Sequence of chain 1.A:
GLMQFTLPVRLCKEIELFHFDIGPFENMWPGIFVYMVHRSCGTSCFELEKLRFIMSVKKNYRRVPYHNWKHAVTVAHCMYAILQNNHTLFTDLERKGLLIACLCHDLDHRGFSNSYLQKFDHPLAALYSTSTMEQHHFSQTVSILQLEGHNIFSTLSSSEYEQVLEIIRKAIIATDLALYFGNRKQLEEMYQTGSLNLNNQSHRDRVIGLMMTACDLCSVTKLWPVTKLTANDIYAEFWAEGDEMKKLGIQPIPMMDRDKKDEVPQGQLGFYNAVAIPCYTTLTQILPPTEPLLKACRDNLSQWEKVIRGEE

This small molecule binds to this protein.
Small molecule (SMILES): Cn1c(CCN2CCOc3ccccc3C2=O)nc2ccccc21

Binding-site contacts:
Ligand atom C6 contacts residue TYR247 of chain 1.A at 3.6 Å (hydrophobic).
Ligand atom C24 contacts residue PHE283 of chain 1.A at 3.5 Å (hydrophobic).
Ligand atom C18 contacts residue ILE246 of chain 1.A at 3.6 Å (hydrophobic).
Ligand atom N5 contacts residue TYR247 of chain 1.A at 2.1 Å (h-bond).
Ligand atom C10 contacts residue GLN280 of chain 1.A at 3.8 Å.
Ligand atom C11 contacts residue TYR247 of chain 1.A at 3.3 Å (hydrophobic).
Ligand atom C7 contacts residue MET267 of chain 1.A at 3.7 Å (hydrophobic).
Ligand atom C22 contacts residue MET267 of chain 1.A at 3.4 Å (hydrophobic).
Ligand atom C23 contacts residue PHE283 of chain 1.A at 3.7 Å (hydrophobic).
Ligand atom C18 contacts residue VAL232 of chain 1.A at 3.7 Å (hydrophobic).
Ligand atom C7 contacts residue TYR247 of chain 1.A at 3.2 Å (hydrophobic).
Ligand atom C11 contacts residue GLN280 of chain 1.A at 3.2 Å.
Ligand atom O20 contacts residue GLN280 of chain 1.A at 2.7 Å (h-bond).
Ligand atom C8 contacts residue MET267 of chain 1.A at 3.7 Å (hydrophobic).
Ligand atom C9 contacts residue MET267 of chain 1.A at 3.5 Å (hydrophobic).
Ligand atom C19 contacts residue GLN280 of chain 1.A at 3.7 Å.
Ligand atom C15 contacts residue LEU229 of chain 1.A at 3.7 Å (hydrophobic).
Ligand atom O21 contacts residue PHE250 of chain 1.A at 3.6 Å.
Ligand atom C22 contacts residue GLY279 of chain 1.A at 3.7 Å.
Ligand atom C6 contacts residue GLY279 of chain 1.A at 3.8 Å.
Ligand atom C18 contacts residue PHE283 of chain 1.A at 3.8 Å (hydrophobic).
Ligand atom C9 contacts residue GLU275 of chain 1.A at 3.6 Å.
Ligand atom C4 contacts residue GLY279 of chain 1.A at 3.7 Å.
Ligand atom N3 contacts residue MET267 of chain 1.A at 3.5 Å.
Ligand atom C4 contacts residue MET267 of chain 1.A at 3.8 Å (hydrophobic).
Ligand atom C2 contacts residue MET267 of chain 1.A at 3.5 Å (hydrophobic).
Ligand atom C10 contacts residue TYR247 of chain 1.A at 3.7 Å (hydrophobic).
Ligand atom N3 contacts residue GLY279 of chain 1.A at 3.5 Å (h-bond).
Ligand atom C1 contacts residue GLY279 of chain 1.A at 3.5 Å.
Ligand atom C14 contacts residue LEU229 of chain 1.A at 3.5 Å (hydrophobic).
Ligand atom C1 contacts residue MET267 of chain 1.A at 3.6 Å (hydrophobic).
Ligand atom C6 contacts residue MET267 of chain 1.A at 3.6 Å (hydrophobic).
Ligand atom C13 contacts residue VAL232 of chain 1.A at 3.7 Å (hydrophobic).
Ligand atom C23 contacts residue PHE250 of chain 1.A at 3.8 Å (hydrophobic).
Ligand atom C17 contacts residue ILE246 of chain 1.A at 3.7 Å (hydrophobic).
Ligand atom C10 contacts residue PHE283 of chain 1.A at 3.7 Å (hydrophobic).
Ligand atom N5 contacts residue MET267 of chain 1.A at 3.6 Å.
Ligand atom C2 contacts residue GLY279 of chain 1.A at 3.5 Å.
Ligand atom C7 contacts residue GLY279 of chain 1.A at 3.7 Å.
Ligand atom C2 contacts residue TYR247 of chain 1.A at 3.1 Å (hydrophobic).